Sequence of chain 1.V:
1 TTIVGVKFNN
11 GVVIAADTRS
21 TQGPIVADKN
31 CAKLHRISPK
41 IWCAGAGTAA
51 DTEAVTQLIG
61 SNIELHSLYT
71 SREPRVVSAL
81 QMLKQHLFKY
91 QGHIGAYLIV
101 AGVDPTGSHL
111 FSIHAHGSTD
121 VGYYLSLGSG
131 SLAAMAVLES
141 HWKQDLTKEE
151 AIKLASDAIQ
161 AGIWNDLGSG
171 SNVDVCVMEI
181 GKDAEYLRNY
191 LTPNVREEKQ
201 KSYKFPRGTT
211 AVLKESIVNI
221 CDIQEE

Binding-site contacts:
Ligand atom C2 contacts residue THR20 of chain 1.BA at 3.9 Å.
Ligand atom C21 contacts residue THR1 of chain 1.BA at 2.4 Å.
Ligand atom C6 contacts residue SER118 of chain 1.V at 3.3 Å.
Ligand atom C13 contacts residue GLY47 of chain 1.BA at 3.7 Å.
Ligand atom B26 contacts residue LYS33 of chain 1.BA at 3.8 Å.
Ligand atom C3 contacts residue THR20 of chain 1.BA at 3.8 Å.
Ligand atom N9 contacts residue THR21 of chain 1.BA at 3.3 Å (h-bond).
Ligand atom C22 contacts residue GLY47 of chain 1.BA at 3.7 Å.
Ligand atom C22 contacts residue THR1 of chain 1.BA at 2.8 Å.
Ligand atom C10 contacts residue GLY47 of chain 1.BA at 3.5 Å.
Ligand atom N20 contacts residue THR1 of chain 1.BA at 3.7 Å.
Ligand atom C23 contacts residue GLY47 of chain 1.BA at 3.5 Å.
Ligand atom C25 contacts residue THR20 of chain 1.BA at 3.5 Å.
Ligand atom C24 contacts residue ARG45 of chain 1.BA at 3.5 Å.
Ligand atom O8 contacts residue SER48 of chain 1.BA at 3.8 Å.
Ligand atom N9 contacts residue THR20 of chain 1.BA at 3.9 Å.
Ligand atom O19 contacts residue THR21 of chain 1.BA at 3.1 Å (h-bond).
Ligand atom C21 contacts residue GLY47 of chain 1.BA at 3.8 Å.
Ligand atom C6 contacts residue HIS114 of chain 1.V at 3.4 Å.
Ligand atom O8 contacts residue ALA49 of chain 1.BA at 3.0 Å (h-bond).
Ligand atom O27 contacts residue THR1 of chain 1.BA at 2.4 Å (h-bond).
Ligand atom C21 contacts residue LYS33 of chain 1.BA at 3.8 Å.
Ligand atom C14 contacts residue GLY47 of chain 1.BA at 3.8 Å.
Ligand atom N1 contacts residue ALA49 of chain 1.BA at 3.7 Å.
Ligand atom B26 contacts residue THR1 of chain 1.BA at 1.4 Å.
Ligand atom O28 contacts residue THR1 of chain 1.BA at 2.3 Å (h-bond).
Ligand atom O19 contacts residue THR20 of chain 1.BA at 3.5 Å.
Ligand atom C3 contacts residue THR22 of chain 1.BA at 3.5 Å.
Ligand atom N4 contacts residue THR22 of chain 1.BA at 2.7 Å (h-bond).
Ligand atom C3 contacts residue THR21 of chain 1.BA at 3.1 Å.
Ligand atom N20 contacts residue GLY47 of chain 1.BA at 2.8 Å (h-bond).
Ligand atom O27 contacts residue GLY47 of chain 1.BA at 3.2 Å (h-bond).
Ligand atom C5 contacts residue THR22 of chain 1.BA at 3.7 Å.
Ligand atom N4 contacts residue THR21 of chain 1.BA at 3.9 Å.
Ligand atom C11 contacts residue THR21 of chain 1.BA at 3.6 Å.
Ligand atom C5 contacts residue HIS114 of chain 1.V at 3.1 Å.
Ligand atom N1 contacts residue SER118 of chain 1.V at 3.8 Å.
Ligand atom C18 contacts residue GLY47 of chain 1.BA at 3.6 Å.
Ligand atom C22 contacts residue LYS33 of chain 1.BA at 3.8 Å.
Ligand atom C24 contacts residue THR52 of chain 1.BA at 3.8 Å.

This small molecule binds to this protein.
Small molecule (SMILES): CC(C)C[C@H](NC(=O)[C@H](Cc1ccccc1)NC(=O)c1cnccn1)B(O)O

Sequence of chain 1.BA:
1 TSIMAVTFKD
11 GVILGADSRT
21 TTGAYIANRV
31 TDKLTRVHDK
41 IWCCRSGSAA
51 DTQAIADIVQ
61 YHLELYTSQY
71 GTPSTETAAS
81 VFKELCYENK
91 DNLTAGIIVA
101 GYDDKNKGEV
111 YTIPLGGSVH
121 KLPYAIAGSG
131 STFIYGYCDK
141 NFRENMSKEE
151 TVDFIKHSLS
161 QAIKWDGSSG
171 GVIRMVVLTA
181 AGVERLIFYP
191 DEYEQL